Binding-site contacts:
Ligand atom C03 contacts residue GLU115 of chain 1.E at 2.7 Å.
Ligand atom O22 contacts residue HIS148 of chain 1.E at 3.3 Å (h-bond).
Ligand atom O18 contacts residue CYS167 of chain 1.E at 3.4 Å.
Ligand atom C10 contacts residue PHE31 of chain 1.E at 3.3 Å (hydrophobic).
Ligand atom C24 contacts residue ASP86 of chain 1.E at 3.0 Å.
Ligand atom O22 contacts residue HIS83 of chain 1.E at 3.6 Å (h-bond).
Ligand atom N01 contacts residue ASP86 of chain 1.E at 2.5 Å (salt-bridge).
Ligand atom C02 contacts residue ASP86 of chain 1.E at 3.2 Å.
Ligand atom O18 contacts residue HIS209 of chain 1.E at 2.9 Å (h-bond).
Ligand atom C02 contacts residue ASN117 of chain 1.E at 3.7 Å.
Ligand atom O19 contacts residue ARG174 of chain 1.E at 2.6 Å (salt-bridge).
Ligand atom N08 contacts residue HIS85 of chain 1.E at 3.3 Å.
Ligand atom O18 contacts residue ZN1 of chain 1.U at 2.3 Å.
Ligand atom C21 contacts residue HIS85 of chain 1.E at 3.7 Å.
Ligand atom O22 contacts residue ASP87 of chain 1.E at 2.9 Å (salt-bridge).
Ligand atom C21 contacts residue ZN1 of chain 1.U at 3.0 Å.
Ligand atom C15 contacts residue ASN179 of chain 1.E at 3.4 Å.
Ligand atom O23 contacts residue HIS85 of chain 1.E at 3.2 Å (h-bond).
Ligand atom O22 contacts residue ZN1 of chain 1.V at 2.1 Å.
Ligand atom N09 contacts residue ASP87 of chain 1.E at 3.3 Å (salt-bridge).
Ligand atom O22 contacts residue HIS85 of chain 1.E at 3.4 Å (h-bond).
Ligand atom O23 contacts residue HIS148 of chain 1.E at 2.9 Å.
Ligand atom C16 contacts residue ZN1 of chain 1.U at 3.4 Å.
Ligand atom C13 contacts residue TRP56 of chain 1.E at 3.5 Å (hydrophobic).
Ligand atom C04 contacts residue GLU115 of chain 1.E at 3.2 Å.
Ligand atom O22 contacts residue ZN1 of chain 1.U at 2.3 Å.
Ligand atom C17 contacts residue ZN1 of chain 1.U at 3.1 Å.
Ligand atom C13 contacts residue PHE31 of chain 1.E at 3.6 Å (hydrophobic).
Ligand atom C16 contacts residue HIS209 of chain 1.E at 3.4 Å.
Ligand atom O23 contacts residue ZN1 of chain 1.V at 2.7 Å.
Ligand atom C21 contacts residue HIS148 of chain 1.E at 3.5 Å.
Ligand atom C07 contacts residue HIS85 of chain 1.E at 3.6 Å.
Ligand atom C21 contacts residue ZN1 of chain 1.V at 2.7 Å.
Ligand atom C20 contacts residue ZN1 of chain 1.U at 3.3 Å.
Ligand atom N01 contacts residue ASN117 of chain 1.E at 2.6 Å (h-bond).
Ligand atom N08 contacts residue ASP87 of chain 1.E at 3.5 Å (salt-bridge).
Ligand atom C17 contacts residue HIS209 of chain 1.E at 3.3 Å.
Ligand atom O19 contacts residue ASN179 of chain 1.E at 3.5 Å.
Ligand atom O18 contacts residue HIS148 of chain 1.E at 3.2 Å.
Ligand atom N08 contacts residue ASP86 of chain 1.E at 3.1 Å (salt-bridge).

Sequence of chain 1.E:
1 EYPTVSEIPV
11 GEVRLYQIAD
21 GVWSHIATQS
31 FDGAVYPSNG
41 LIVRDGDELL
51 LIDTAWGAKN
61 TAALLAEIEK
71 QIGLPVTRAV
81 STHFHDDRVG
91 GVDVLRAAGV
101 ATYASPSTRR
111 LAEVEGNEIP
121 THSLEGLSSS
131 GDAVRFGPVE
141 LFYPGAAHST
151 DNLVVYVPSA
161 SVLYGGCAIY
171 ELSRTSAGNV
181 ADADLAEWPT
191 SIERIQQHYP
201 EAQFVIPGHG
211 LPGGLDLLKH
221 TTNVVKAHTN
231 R

The protein below binds the small molecule below.
Small molecule (SMILES): Nc1cccc(-c2cn(-c3cccc(C(=O)O)c3C(=O)O)nn2)c1